Binding-site contacts:
Ligand atom N11 contacts residue ARG181 of chain 1.A at 2.6 Å (salt-bridge).
Ligand atom O5 contacts residue ASP179 of chain 1.A at 4.5 Å.
Ligand atom C2 contacts residue ARG181 of chain 1.A at 3.6 Å.
Ligand atom C3 contacts residue ARG181 of chain 1.A at 3.7 Å.
Ligand atom CL1 contacts residue ARG181 of chain 1.A at 4.2 Å.
Ligand atom C14 contacts residue GLY182 of chain 1.A at 3.7 Å.
Ligand atom CL1 contacts residue ASP179 of chain 1.A at 3.4 Å.
Ligand atom C7 contacts residue ARG181 of chain 1.A at 3.3 Å.
Ligand atom C4 contacts residue ASP179 of chain 1.A at 4.2 Å.
Ligand atom O5 contacts residue ARG181 of chain 1.A at 3.1 Å.
Ligand atom C13 contacts residue ARG181 of chain 1.A at 3.8 Å.
Ligand atom C2 contacts residue ASP179 of chain 1.A at 3.6 Å.
Ligand atom N11 contacts residue ASP52 of chain 1.A at 3.8 Å.
Ligand atom N10 contacts residue ARG181 of chain 1.A at 3.7 Å.
Ligand atom CL1 contacts residue GLY182 of chain 1.A at 3.5 Å.
Ligand atom N10 contacts residue ASP52 of chain 1.A at 3.8 Å.
Ligand atom C6 contacts residue ARG181 of chain 1.A at 3.4 Å.
Ligand atom C2 contacts residue GLY182 of chain 1.A at 4.0 Å.
Ligand atom C14 contacts residue ARG181 of chain 1.A at 3.5 Å.
Ligand atom C4 contacts residue ARG181 of chain 1.A at 3.6 Å.
Ligand atom C3 contacts residue ASP179 of chain 1.A at 3.2 Å.
Ligand atom C12 contacts residue ARG181 of chain 1.A at 4.1 Å.

This protein binds this small molecule.
Small molecule (SMILES): Clc1cccc(OCc2nn[n-]n2)c1

Sequence of chain 1.A:
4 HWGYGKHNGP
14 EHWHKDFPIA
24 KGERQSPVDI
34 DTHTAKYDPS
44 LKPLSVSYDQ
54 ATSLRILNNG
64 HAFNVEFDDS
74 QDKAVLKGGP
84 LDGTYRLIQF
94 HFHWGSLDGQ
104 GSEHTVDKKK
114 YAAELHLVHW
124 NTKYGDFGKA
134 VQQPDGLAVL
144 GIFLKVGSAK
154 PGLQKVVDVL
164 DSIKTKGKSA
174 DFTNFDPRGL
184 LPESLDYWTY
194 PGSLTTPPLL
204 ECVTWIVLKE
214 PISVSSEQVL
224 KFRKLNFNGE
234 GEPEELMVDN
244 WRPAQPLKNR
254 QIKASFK